Sequence of chain 1.E:
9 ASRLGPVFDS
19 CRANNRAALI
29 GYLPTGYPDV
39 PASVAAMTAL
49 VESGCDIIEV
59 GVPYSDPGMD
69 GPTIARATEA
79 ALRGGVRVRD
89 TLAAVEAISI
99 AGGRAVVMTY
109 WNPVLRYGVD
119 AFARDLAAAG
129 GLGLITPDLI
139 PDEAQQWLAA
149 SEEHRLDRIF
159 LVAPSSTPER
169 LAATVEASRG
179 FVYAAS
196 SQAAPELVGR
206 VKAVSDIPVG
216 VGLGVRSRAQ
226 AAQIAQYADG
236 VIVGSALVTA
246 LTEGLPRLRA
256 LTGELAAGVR

Binding-site contacts:
Ligand atom N15 contacts residue ASP64 of chain 1.E at 3.0 Å (salt-bridge).
Ligand atom C01 contacts residue GLY207 of chain 1.F at 3.9 Å.
Ligand atom N15 contacts residue GLY66 of chain 1.E at 3.4 Å (h-bond).
Ligand atom C14 contacts residue GLY66 of chain 1.E at 3.9 Å.
Ligand atom C02 contacts residue PRO208 of chain 1.F at 3.6 Å (hydrophobic).
Ligand atom N18 contacts residue ASP136 of chain 1.E at 3.5 Å.
Ligand atom F21 contacts residue PHE188 of chain 1.F at 3.4 Å.
Ligand atom N18 contacts residue PRO31 of chain 1.F at 3.6 Å.
Ligand atom C09 contacts residue HIS294 of chain 1.F at 3.5 Å.
Ligand atom F21 contacts residue LEU34 of chain 1.F at 3.3 Å.
Ligand atom C12 contacts residue HIS294 of chain 1.F at 3.8 Å.
Ligand atom N18 contacts residue MET67 of chain 1.E at 3.8 Å.
Ligand atom C06 contacts residue HIS294 of chain 1.F at 3.6 Å.
Ligand atom C02 contacts residue PHE202 of chain 1.F at 3.8 Å (hydrophobic).
Ligand atom O20 contacts residue PHE293 of chain 1.F at 3.9 Å.
Ligand atom C09 contacts residue PHE188 of chain 1.F at 3.4 Å (hydrophobic).
Ligand atom N18 contacts residue TYR108 of chain 1.E at 3.8 Å.
Ligand atom C10 contacts residue PHE188 of chain 1.F at 3.7 Å (hydrophobic).
Ligand atom C11 contacts residue PHE188 of chain 1.F at 3.5 Å (hydrophobic).
Ligand atom C01 contacts residue PRO208 of chain 1.F at 3.9 Å (hydrophobic).
Ligand atom C12 contacts residue PHE188 of chain 1.F at 3.5 Å (hydrophobic).
Ligand atom C08 contacts residue ILE184 of chain 1.F at 3.9 Å (hydrophobic).
Ligand atom N15 contacts residue TYR108 of chain 1.E at 3.9 Å.
Ligand atom C06 contacts residue ILE184 of chain 1.F at 3.9 Å (hydrophobic).
Ligand atom C19 contacts residue ASP64 of chain 1.E at 3.5 Å.
Ligand atom C04 contacts residue PRO208 of chain 1.F at 3.7 Å (hydrophobic).
Ligand atom C03 contacts residue PRO208 of chain 1.F at 3.5 Å (hydrophobic).
Ligand atom C13 contacts residue GLY66 of chain 1.E at 3.9 Å.
Ligand atom C12 contacts residue GLY295 of chain 1.F at 3.8 Å.
Ligand atom C03 contacts residue TYR200 of chain 1.F at 3.7 Å (hydrophobic).
Ligand atom C01 contacts residue PHE202 of chain 1.F at 3.5 Å (hydrophobic).
Ligand atom O20 contacts residue HIS294 of chain 1.F at 2.9 Å (h-bond).
Ligand atom C19 contacts residue HIS294 of chain 1.F at 3.6 Å.
Ligand atom C17 contacts residue ASP136 of chain 1.E at 3.8 Å.
Ligand atom C08 contacts residue HIS294 of chain 1.F at 3.7 Å.
Ligand atom C08 contacts residue PHE188 of chain 1.F at 3.4 Å (hydrophobic).
Ligand atom C14 contacts residue ASP64 of chain 1.E at 3.1 Å.
Ligand atom C02 contacts residue TYR200 of chain 1.F at 3.7 Å (hydrophobic).
Ligand atom C17 contacts residue TYR108 of chain 1.E at 3.9 Å (hydrophobic).
Ligand atom C07 contacts residue PHE188 of chain 1.F at 3.5 Å (hydrophobic).

A protein and the small-molecule ligand that binds it are described below.
Small molecule (SMILES): N#C[C@@H]1N[C@@H](CO)[C@H]1c1ccc(-c2ccccc2F)cc1

Sequence of chain 1.F:
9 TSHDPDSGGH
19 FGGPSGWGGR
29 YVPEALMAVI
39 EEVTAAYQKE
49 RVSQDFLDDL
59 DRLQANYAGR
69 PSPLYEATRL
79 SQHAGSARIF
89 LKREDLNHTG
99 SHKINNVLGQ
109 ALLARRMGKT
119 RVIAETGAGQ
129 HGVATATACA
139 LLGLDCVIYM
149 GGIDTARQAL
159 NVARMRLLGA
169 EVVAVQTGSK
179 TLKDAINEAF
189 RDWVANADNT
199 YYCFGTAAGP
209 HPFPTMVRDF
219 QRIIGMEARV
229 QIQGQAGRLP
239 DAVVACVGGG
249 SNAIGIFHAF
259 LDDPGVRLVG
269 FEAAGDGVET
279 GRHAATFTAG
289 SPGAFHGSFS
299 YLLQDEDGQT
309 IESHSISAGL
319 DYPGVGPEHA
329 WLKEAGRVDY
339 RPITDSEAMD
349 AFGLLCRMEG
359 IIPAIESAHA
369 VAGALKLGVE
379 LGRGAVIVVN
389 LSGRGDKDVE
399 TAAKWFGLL